Binding-site contacts:
Ligand atom C5 contacts residue SER338 of chain 1.A at 3.9 Å.
Ligand atom C4 contacts residue ASN341 of chain 1.A at 4.2 Å.
Ligand atom C8 contacts residue PHE337 of chain 1.A at 4.1 Å (hydrophobic).
Ligand atom C1 contacts residue SER338 of chain 1.A at 3.6 Å.
Ligand atom C7 contacts residue ASN341 of chain 1.A at 3.2 Å.
Ligand atom C8 contacts residue ASN341 of chain 1.A at 3.2 Å.
Ligand atom O3 contacts residue ASN341 of chain 1.A at 4.3 Å.
Ligand atom C7 contacts residue GLY336 of chain 1.A at 3.9 Å.
Ligand atom O7 contacts residue GLY336 of chain 1.A at 2.8 Å (h-bond).
Ligand atom C5 contacts residue ASN341 of chain 1.A at 3.6 Å.
Ligand atom C5 contacts residue GLY336 of chain 1.A at 4.5 Å.
Ligand atom C2 contacts residue GLY336 of chain 1.A at 4.4 Å.
Ligand atom C3 contacts residue GLY336 of chain 1.A at 4.2 Å.
Ligand atom C6 contacts residue PHE337 of chain 1.A at 4.4 Å (hydrophobic).
Ligand atom C6 contacts residue SER338 of chain 1.A at 4.0 Å.
Ligand atom O7 contacts residue ASN341 of chain 1.A at 4.1 Å.
Ligand atom C8 contacts residue GLY336 of chain 1.A at 4.5 Å.
Ligand atom N2 contacts residue ASN341 of chain 1.A at 2.8 Å (h-bond).
Ligand atom N2 contacts residue GLY336 of chain 1.A at 4.3 Å.
Ligand atom C5 contacts residue PHE337 of chain 1.A at 4.3 Å (hydrophobic).
Ligand atom C3 contacts residue ASN341 of chain 1.A at 3.7 Å.
Ligand atom O7 contacts residue PRO335 of chain 1.A at 3.8 Å.
Ligand atom O4 contacts residue GLY336 of chain 1.A at 4.2 Å.
Ligand atom C2 contacts residue SER338 of chain 1.A at 4.4 Å.
Ligand atom C1 contacts residue ASN341 of chain 1.A at 1.4 Å.
Ligand atom O5 contacts residue SER338 of chain 1.A at 3.2 Å.
Ligand atom C2 contacts residue ASN341 of chain 1.A at 2.3 Å.
Ligand atom C1 contacts residue GLY336 of chain 1.A at 4.0 Å.
Ligand atom O5 contacts residue ASN341 of chain 1.A at 2.3 Å (h-bond).
Ligand atom O7 contacts residue PHE337 of chain 1.A at 4.5 Å.
Ligand atom O7 contacts residue ASN342 of chain 1.A at 3.9 Å.

Sequence of chain 1.A:
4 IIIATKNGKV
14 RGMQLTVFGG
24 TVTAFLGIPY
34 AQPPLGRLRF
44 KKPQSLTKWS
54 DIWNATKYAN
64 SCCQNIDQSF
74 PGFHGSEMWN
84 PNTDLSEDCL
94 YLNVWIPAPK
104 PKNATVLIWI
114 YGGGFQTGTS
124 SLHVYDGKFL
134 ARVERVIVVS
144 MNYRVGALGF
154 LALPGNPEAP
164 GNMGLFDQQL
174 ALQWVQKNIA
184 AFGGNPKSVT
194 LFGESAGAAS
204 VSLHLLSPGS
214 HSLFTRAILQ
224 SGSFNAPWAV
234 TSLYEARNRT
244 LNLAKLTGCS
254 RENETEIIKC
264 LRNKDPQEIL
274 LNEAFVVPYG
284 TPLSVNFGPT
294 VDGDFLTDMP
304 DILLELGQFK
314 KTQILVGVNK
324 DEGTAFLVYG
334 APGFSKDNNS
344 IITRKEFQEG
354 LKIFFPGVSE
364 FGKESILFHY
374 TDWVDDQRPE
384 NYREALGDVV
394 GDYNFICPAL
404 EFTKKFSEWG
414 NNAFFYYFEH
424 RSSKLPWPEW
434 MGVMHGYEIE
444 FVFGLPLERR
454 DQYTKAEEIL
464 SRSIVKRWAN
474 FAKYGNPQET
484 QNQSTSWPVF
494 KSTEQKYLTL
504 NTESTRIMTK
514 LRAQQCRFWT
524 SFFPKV

This protein binds this small molecule.
Small molecule (SMILES): CC(=O)N[C@H]1[C@H](O[C@H]2[C@H](O)[C@@H](NC(C)=O)CO[C@@H]2CO[C@H]2O[C@@H](C)[C@@H](O)[C@@H](O)[C@@H]2O)O[C@H](CO)[C@@H](O)[C@@H]1O